A protein and the small-molecule ligand that binds it are described below.
Small molecule (SMILES): CC(=O)N[C@@H]1[C@@H](O)[C@H](O)[C@@H](CO)O[C@H]1O

Binding-site contacts:
Ligand atom O7 contacts residue ASN126 of chain 1.E at 4.4 Å.
Ligand atom C2 contacts residue ASN126 of chain 1.E at 2.4 Å.
Ligand atom C4 contacts residue ASN126 of chain 1.E at 4.2 Å.
Ligand atom C7 contacts residue ASN126 of chain 1.E at 3.9 Å.
Ligand atom C1 contacts residue ASN126 of chain 1.E at 1.4 Å.
Ligand atom O5 contacts residue ASN126 of chain 1.E at 2.4 Å (h-bond).
Ligand atom C5 contacts residue ASN126 of chain 1.E at 3.7 Å.
Ligand atom C3 contacts residue ASN126 of chain 1.E at 3.8 Å.
Ligand atom O6 contacts residue ASN126 of chain 1.E at 4.4 Å.
Ligand atom C8 contacts residue GLU123 of chain 1.E at 4.3 Å.
Ligand atom N2 contacts residue ASN126 of chain 1.E at 2.9 Å (h-bond).

Sequence of chain 1.E:
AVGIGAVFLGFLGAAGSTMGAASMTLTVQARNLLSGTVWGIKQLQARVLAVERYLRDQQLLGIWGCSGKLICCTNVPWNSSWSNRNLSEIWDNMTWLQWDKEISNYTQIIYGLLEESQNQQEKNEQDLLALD